Sequence of chain 1.D:
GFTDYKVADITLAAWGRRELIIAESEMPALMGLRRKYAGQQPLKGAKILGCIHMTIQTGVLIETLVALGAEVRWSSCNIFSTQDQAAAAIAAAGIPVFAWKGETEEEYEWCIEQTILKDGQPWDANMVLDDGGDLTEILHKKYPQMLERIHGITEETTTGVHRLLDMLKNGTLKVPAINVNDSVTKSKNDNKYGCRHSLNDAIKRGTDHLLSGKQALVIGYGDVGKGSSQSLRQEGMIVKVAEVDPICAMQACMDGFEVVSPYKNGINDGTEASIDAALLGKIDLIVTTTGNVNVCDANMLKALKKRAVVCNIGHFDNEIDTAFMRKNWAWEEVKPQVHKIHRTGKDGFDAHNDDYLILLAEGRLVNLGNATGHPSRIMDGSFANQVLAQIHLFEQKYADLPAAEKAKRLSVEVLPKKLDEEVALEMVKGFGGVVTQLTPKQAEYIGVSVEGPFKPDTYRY

Binding-site contacts:
Ligand atom C contacts residue PRO257 of chain 1.D at 3.9 Å (hydrophobic).
Ligand atom C8 contacts residue GLU462 of chain 1.A at 3.7 Å.
Ligand atom C3 contacts residue GLN448 of chain 1.A at 3.8 Å.
Ligand atom N contacts residue PHE465 of chain 1.A at 4.5 Å.
Ligand atom O1 contacts residue VAL446 of chain 1.A at 4.2 Å.
Ligand atom C3 contacts residue VAL461 of chain 1.A at 3.1 Å (hydrophobic).
Ligand atom C2 contacts residue PHE465 of chain 1.A at 4.4 Å (hydrophobic).
Ligand atom C8 contacts residue LYS429 of chain 1.A at 4.2 Å.
Ligand atom C contacts residue LEU436 of chain 1.A at 3.6 Å (hydrophobic).
Ligand atom C3 contacts residue GLU462 of chain 1.A at 3.8 Å.
Ligand atom O contacts residue LYS429 of chain 1.A at 3.6 Å.
Ligand atom C2 contacts residue VAL461 of chain 1.A at 3.7 Å (hydrophobic).
Ligand atom C4 contacts residue GLU462 of chain 1.A at 3.9 Å.
Ligand atom C contacts residue LYS429 of chain 1.A at 4.5 Å.
Ligand atom C1 contacts residue GLU462 of chain 1.A at 4.0 Å.
Ligand atom C contacts residue GLU462 of chain 1.A at 4.3 Å.
Ligand atom C5 contacts residue GLN448 of chain 1.A at 4.4 Å.
Ligand atom O contacts residue GLU462 of chain 1.A at 4.0 Å.
Ligand atom C1 contacts residue PHE465 of chain 1.A at 3.7 Å (hydrophobic).
Ligand atom C4 contacts residue VAL461 of chain 1.A at 3.5 Å (hydrophobic).
Ligand atom C5 contacts residue VAL461 of chain 1.A at 4.3 Å (hydrophobic).
Ligand atom C1 contacts residue VAL461 of chain 1.A at 4.4 Å (hydrophobic).
Ligand atom C contacts residue PHE465 of chain 1.A at 4.4 Å (hydrophobic).
Ligand atom N contacts residue LEU436 of chain 1.A at 4.1 Å.
Ligand atom O1 contacts residue PHE465 of chain 1.A at 4.3 Å.
Ligand atom C2 contacts residue GLU462 of chain 1.A at 3.7 Å.
Ligand atom C4 contacts residue GLN448 of chain 1.A at 3.8 Å.
Ligand atom C5 contacts residue GLU462 of chain 1.A at 3.8 Å.
Ligand atom C6 contacts residue GLU462 of chain 1.A at 3.4 Å.
Ligand atom O1 contacts residue LEU436 of chain 1.A at 4.4 Å.
Ligand atom C7 contacts residue GLU462 of chain 1.A at 3.6 Å.
Ligand atom N contacts residue GLU462 of chain 1.A at 3.7 Å.

This protein binds this small molecule.
Small molecule (SMILES): CN1C(=O)c2ccccc2[C@@H]1O

Sequence of chain 1.A:
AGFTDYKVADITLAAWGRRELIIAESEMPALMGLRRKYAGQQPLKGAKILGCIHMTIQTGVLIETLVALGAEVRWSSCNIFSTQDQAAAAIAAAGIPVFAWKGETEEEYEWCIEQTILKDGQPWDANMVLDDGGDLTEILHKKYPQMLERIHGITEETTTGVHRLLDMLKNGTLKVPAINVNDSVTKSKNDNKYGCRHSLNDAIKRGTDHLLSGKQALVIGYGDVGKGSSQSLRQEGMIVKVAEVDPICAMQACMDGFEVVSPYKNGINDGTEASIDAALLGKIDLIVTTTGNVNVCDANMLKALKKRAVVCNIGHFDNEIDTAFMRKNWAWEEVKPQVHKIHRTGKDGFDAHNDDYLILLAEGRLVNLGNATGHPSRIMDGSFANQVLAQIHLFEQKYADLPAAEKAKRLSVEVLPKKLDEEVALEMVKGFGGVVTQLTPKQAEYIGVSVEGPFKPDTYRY